A protein and the small-molecule ligand that binds it are described below.
Small molecule (SMILES): CC(=O)N[C@@H]1[C@@H](O)[C@H](O)[C@@H](CO)O[C@H]1O

Sequence of chain 1.A:
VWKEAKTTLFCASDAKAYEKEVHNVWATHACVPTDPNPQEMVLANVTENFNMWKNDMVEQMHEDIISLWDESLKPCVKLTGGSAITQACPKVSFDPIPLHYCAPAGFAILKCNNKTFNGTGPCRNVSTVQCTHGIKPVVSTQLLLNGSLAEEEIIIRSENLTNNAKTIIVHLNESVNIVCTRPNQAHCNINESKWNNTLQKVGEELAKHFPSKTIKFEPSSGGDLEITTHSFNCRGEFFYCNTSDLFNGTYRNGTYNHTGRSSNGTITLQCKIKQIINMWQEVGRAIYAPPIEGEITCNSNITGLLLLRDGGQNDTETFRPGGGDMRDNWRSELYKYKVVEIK

Binding-site contacts:
Ligand atom O6 contacts residue ASN264 of chain 1.A at 4.2 Å.
Ligand atom C7 contacts residue ASN264 of chain 1.A at 3.3 Å.
Ligand atom C5 contacts residue ASN264 of chain 1.A at 3.6 Å.
Ligand atom O5 contacts residue ASN264 of chain 1.A at 2.4 Å (h-bond).
Ligand atom C3 contacts residue ASN264 of chain 1.A at 3.9 Å.
Ligand atom C4 contacts residue ASN264 of chain 1.A at 4.3 Å.
Ligand atom N2 contacts residue ASN264 of chain 1.A at 2.9 Å (h-bond).
Ligand atom C1 contacts residue ASN264 of chain 1.A at 1.4 Å.
Ligand atom O7 contacts residue ASN264 of chain 1.A at 3.1 Å (h-bond).
Ligand atom C2 contacts residue ASN264 of chain 1.A at 2.5 Å.